The protein below binds the small molecule below.
Small molecule (SMILES): CC(=O)N[C@H]1[C@H](O[C@H]2[C@H](O)[C@@H](NC(C)=O)CO[C@@H]2CO)O[C@H](CO)[C@@H](O)[C@@H]1O

Binding-site contacts:
Ligand atom C1 contacts residue ASN801 of chain 1.B at 1.4 Å.
Ligand atom C1 contacts residue SER803 of chain 1.B at 3.6 Å.
Ligand atom O5 contacts residue SER803 of chain 1.B at 3.2 Å (h-bond).
Ligand atom C5 contacts residue ASN801 of chain 1.B at 3.6 Å.
Ligand atom N2 contacts residue ASN801 of chain 1.B at 3.0 Å (h-bond).
Ligand atom O7 contacts residue ASN801 of chain 1.B at 3.9 Å.
Ligand atom C5 contacts residue SER803 of chain 1.B at 3.4 Å.
Ligand atom C2 contacts residue ASN801 of chain 1.B at 2.5 Å.
Ligand atom C6 contacts residue GLN804 of chain 1.B at 3.6 Å.
Ligand atom O5 contacts residue ASN801 of chain 1.B at 2.3 Å (h-bond).
Ligand atom C7 contacts residue ASN801 of chain 1.B at 3.6 Å.
Ligand atom C4 contacts residue ASN801 of chain 1.B at 4.2 Å.
Ligand atom C5 contacts residue GLN804 of chain 1.B at 4.3 Å.
Ligand atom C3 contacts residue ASN801 of chain 1.B at 3.8 Å.
Ligand atom C6 contacts residue SER803 of chain 1.B at 3.7 Å.

Sequence of chain 1.B:
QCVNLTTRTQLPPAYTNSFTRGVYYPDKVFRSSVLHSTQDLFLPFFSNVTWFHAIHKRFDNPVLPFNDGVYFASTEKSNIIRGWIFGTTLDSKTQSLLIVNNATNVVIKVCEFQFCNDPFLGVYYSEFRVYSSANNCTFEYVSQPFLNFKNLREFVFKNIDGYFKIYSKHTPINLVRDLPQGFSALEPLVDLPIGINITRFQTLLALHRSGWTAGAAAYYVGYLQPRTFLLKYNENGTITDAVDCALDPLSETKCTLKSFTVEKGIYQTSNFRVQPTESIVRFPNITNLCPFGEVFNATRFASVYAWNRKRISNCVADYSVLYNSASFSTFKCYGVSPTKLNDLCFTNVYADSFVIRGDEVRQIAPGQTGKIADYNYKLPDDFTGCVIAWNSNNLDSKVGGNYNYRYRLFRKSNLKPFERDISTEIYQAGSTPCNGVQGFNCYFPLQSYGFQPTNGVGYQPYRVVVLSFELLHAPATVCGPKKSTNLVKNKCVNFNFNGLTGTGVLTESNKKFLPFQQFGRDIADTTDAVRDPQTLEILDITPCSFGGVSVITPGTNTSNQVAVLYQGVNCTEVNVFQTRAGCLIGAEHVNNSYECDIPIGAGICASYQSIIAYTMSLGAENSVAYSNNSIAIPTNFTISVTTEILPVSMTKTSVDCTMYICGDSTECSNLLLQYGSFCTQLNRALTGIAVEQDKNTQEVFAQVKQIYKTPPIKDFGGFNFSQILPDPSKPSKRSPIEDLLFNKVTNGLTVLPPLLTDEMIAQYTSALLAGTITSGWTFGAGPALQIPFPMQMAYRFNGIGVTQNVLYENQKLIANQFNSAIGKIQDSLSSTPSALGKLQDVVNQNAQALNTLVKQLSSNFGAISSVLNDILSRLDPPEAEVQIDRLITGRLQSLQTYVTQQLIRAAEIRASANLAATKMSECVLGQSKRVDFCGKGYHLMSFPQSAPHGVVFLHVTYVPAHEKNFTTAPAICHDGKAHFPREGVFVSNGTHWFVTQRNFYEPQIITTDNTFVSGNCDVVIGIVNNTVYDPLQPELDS